Sequence of chain 1.A:
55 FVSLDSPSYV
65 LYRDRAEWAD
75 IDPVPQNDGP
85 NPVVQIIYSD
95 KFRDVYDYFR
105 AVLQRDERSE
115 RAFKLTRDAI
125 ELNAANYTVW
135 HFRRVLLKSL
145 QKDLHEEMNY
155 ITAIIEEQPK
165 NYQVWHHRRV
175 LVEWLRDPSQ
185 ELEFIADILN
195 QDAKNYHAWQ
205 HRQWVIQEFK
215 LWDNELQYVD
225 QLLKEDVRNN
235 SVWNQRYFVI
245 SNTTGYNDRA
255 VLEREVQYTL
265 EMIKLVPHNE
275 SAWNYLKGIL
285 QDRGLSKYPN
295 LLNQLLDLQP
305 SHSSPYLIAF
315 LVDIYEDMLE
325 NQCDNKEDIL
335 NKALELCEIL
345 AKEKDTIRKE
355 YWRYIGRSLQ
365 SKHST

Binding-site contacts:
Ligand atom C6 contacts residue TYR300 of chain 1.B at 3.3 Å (hydrophobic).
Ligand atom C19 contacts residue TYR154 of chain 1.B at 3.3 Å (hydrophobic).
Ligand atom C20 contacts residue LEU10 of chain 1.C at 3.6 Å (hydrophobic).
Ligand atom C12 contacts residue CYS254 of chain 1.B at 3.5 Å (hydrophobic).
Ligand atom C1 contacts residue ASP297 of chain 1.B at 3.5 Å.
Ligand atom C3 contacts residue CYS8 of chain 1.C at 3.7 Å (hydrophobic).
Ligand atom C8 contacts residue GLY250 of chain 1.B at 3.5 Å.
Ligand atom C9 contacts residue HIS248 of chain 1.B at 3.9 Å.
Ligand atom C12 contacts residue TRP303 of chain 1.B at 3.7 Å (hydrophobic).
Ligand atom C13 contacts residue CYS254 of chain 1.B at 3.8 Å (hydrophobic).
Ligand atom C5 contacts residue LEU10 of chain 1.C at 3.6 Å (hydrophobic).
Ligand atom C2 contacts residue ZN1 of chain 1.E at 4.0 Å.
Ligand atom C16 contacts residue TYR154 of chain 1.B at 3.7 Å (hydrophobic).
Ligand atom C20 contacts residue THR102 of chain 1.B at 3.7 Å.
Ligand atom C7 contacts residue TRP303 of chain 1.B at 3.9 Å (hydrophobic).
Ligand atom C6 contacts residue HIS248 of chain 1.B at 3.4 Å.
Ligand atom C7 contacts residue LEU10 of chain 1.C at 3.5 Å (hydrophobic).
Ligand atom C2 contacts residue TYR361 of chain 1.B at 3.7 Å (hydrophobic).
Ligand atom C1 contacts residue ZN1 of chain 1.E at 3.3 Å.
Ligand atom C17 contacts residue TYR154 of chain 1.B at 3.7 Å (hydrophobic).
Ligand atom C3 contacts residue TYR300 of chain 1.B at 3.5 Å (hydrophobic).
Ligand atom C2 contacts residue CYS8 of chain 1.C at 2.7 Å (hydrophobic).
Ligand atom C20 contacts residue TYR365 of chain 1.B at 3.3 Å (hydrophobic).
Ligand atom C20 contacts residue TRP106 of chain 1.B at 3.3 Å (hydrophobic).
Ligand atom C1 contacts residue CYS8 of chain 1.C at 1.8 Å (hydrophobic).
Ligand atom C15 contacts residue TYR205 of chain 1.B at 3.8 Å (hydrophobic).
Ligand atom C4 contacts residue CYS8 of chain 1.C at 3.9 Å (hydrophobic).
Ligand atom C14 contacts residue ARG202 of chain 1.B at 3.4 Å.
Ligand atom C10 contacts residue TRP303 of chain 1.B at 3.9 Å (hydrophobic).
Ligand atom C4 contacts residue TYR300 of chain 1.B at 3.8 Å (hydrophobic).
Ligand atom C10 contacts residue GLY250 of chain 1.B at 3.6 Å.
Ligand atom C14 contacts residue LEU10 of chain 1.C at 3.7 Å (hydrophobic).
Ligand atom C2 contacts residue TYR300 of chain 1.B at 3.6 Å (hydrophobic).
Ligand atom C18 contacts residue TYR154 of chain 1.B at 3.6 Å (hydrophobic).
Ligand atom C8 contacts residue LEU10 of chain 1.C at 3.9 Å (hydrophobic).
Ligand atom C7 contacts residue GLY250 of chain 1.B at 3.9 Å.
Ligand atom C19 contacts residue ALA151 of chain 1.B at 3.2 Å (hydrophobic).
Ligand atom C19 contacts residue THR102 of chain 1.B at 3.8 Å.
Ligand atom C16 contacts residue CYS206 of chain 1.B at 3.7 Å (hydrophobic).
Ligand atom C2 contacts residue CYS299 of chain 1.B at 3.9 Å (hydrophobic).

Sequence of chain 1.C:
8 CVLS

Sequence of chain 1.B:
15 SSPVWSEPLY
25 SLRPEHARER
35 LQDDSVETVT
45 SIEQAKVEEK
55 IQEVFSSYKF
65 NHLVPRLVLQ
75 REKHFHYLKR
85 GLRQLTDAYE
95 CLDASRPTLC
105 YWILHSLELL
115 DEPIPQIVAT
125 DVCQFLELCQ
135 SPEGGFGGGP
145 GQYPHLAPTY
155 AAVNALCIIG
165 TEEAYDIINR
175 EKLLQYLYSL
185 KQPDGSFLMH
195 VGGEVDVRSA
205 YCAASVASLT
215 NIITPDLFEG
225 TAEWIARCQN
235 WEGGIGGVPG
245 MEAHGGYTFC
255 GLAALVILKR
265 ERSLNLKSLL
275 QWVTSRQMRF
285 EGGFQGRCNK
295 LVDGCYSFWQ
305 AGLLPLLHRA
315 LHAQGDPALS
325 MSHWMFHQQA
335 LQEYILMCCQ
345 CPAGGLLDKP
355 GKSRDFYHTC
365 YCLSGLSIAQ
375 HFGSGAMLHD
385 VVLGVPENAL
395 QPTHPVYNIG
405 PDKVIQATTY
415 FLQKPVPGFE

A protein and the small-molecule ligand that binds it are described below.
Small molecule (SMILES): C/C=C(\C)CC/C=C(\C)CC/C=C(\C)CCC=C(C)C